Sequence of chain 15.C:
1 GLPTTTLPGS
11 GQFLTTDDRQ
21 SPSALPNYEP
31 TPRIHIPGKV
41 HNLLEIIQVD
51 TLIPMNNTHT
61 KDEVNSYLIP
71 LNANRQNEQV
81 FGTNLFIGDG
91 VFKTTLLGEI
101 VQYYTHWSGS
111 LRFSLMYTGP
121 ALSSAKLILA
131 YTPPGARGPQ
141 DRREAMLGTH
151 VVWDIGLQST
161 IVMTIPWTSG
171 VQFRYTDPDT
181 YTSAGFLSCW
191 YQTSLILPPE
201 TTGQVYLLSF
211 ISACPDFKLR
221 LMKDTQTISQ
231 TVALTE

Sequence of chain 11.C:
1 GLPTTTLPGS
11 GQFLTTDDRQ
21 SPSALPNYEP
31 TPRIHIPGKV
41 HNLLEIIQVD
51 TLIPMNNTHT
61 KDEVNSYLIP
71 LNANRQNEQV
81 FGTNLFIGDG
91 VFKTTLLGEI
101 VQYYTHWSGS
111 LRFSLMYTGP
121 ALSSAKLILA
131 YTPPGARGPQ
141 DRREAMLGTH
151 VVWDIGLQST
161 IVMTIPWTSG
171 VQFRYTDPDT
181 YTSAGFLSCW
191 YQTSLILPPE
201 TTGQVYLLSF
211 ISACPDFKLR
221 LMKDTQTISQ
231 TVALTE

Sequence of chain 15.A:
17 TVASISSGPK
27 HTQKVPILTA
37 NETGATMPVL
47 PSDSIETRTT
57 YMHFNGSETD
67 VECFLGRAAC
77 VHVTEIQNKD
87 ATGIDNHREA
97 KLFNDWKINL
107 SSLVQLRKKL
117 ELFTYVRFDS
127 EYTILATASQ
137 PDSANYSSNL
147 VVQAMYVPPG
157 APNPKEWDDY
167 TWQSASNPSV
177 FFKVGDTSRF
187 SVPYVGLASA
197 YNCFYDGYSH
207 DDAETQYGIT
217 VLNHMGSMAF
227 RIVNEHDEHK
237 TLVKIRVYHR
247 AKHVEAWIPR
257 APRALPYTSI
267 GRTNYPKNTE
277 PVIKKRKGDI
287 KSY

Binding-site contacts:
Ligand atom C4A contacts residue ALA150 of chain 15.A at 3.9 Å (hydrophobic).
Ligand atom C5B contacts residue MET224 of chain 15.A at 3.8 Å (hydrophobic).
Ligand atom CL2 contacts residue ILE104 of chain 15.A at 3.4 Å.
Ligand atom O1 contacts residue MET221 of chain 15.A at 3.4 Å (h-bond).
Ligand atom C4B contacts residue TYR152 of chain 15.A at 3.7 Å (hydrophobic).
Ligand atom C2C contacts residue ILE104 of chain 15.A at 3.9 Å (hydrophobic).
Ligand atom C4A contacts residue PRO174 of chain 15.A at 3.2 Å (hydrophobic).
Ligand atom C5B contacts residue PHE186 of chain 15.A at 3.8 Å (hydrophobic).
Ligand atom C5C contacts residue TYR152 of chain 15.A at 3.8 Å (hydrophobic).
Ligand atom C4C contacts residue VAL191 of chain 15.A at 3.7 Å (hydrophobic).
Ligand atom C1C contacts residue TYR128 of chain 15.A at 3.6 Å (hydrophobic).
Ligand atom C31 contacts residue TYR197 of chain 15.A at 3.6 Å (hydrophobic).
Ligand atom CL1 contacts residue VAL188 of chain 15.A at 3.7 Å.
Ligand atom C2C contacts residue MET221 of chain 15.A at 3.3 Å (hydrophobic).
Ligand atom C5 contacts residue LEU106 of chain 15.A at 3.7 Å (hydrophobic).
Ligand atom C5 contacts residue MET221 of chain 15.A at 3.9 Å (hydrophobic).
Ligand atom C4B contacts residue PHE186 of chain 15.A at 3.6 Å (hydrophobic).
Ligand atom C4A contacts residue SER175 of chain 15.A at 3.6 Å.
Ligand atom O1B contacts residue VAL188 of chain 15.A at 3.8 Å.
Ligand atom C4A contacts residue VAL176 of chain 15.A at 3.9 Å (hydrophobic).
Ligand atom C5A contacts residue ALA150 of chain 15.A at 3.4 Å (hydrophobic).
Ligand atom C3C contacts residue ILE104 of chain 15.A at 3.6 Å (hydrophobic).
Ligand atom O1A contacts residue PHE186 of chain 15.A at 3.4 Å.
Ligand atom N3A contacts residue ALA24 of chain 15.C at 3.8 Å.
Ligand atom O1A contacts residue MET224 of chain 15.A at 3.9 Å.
Ligand atom CL2 contacts residue TYR128 of chain 15.A at 3.4 Å.
Ligand atom C4 contacts residue TYR197 of chain 15.A at 3.6 Å (hydrophobic).
Ligand atom N2 contacts residue MET221 of chain 15.A at 3.9 Å.
Ligand atom C3C contacts residue TYR128 of chain 15.A at 3.8 Å (hydrophobic).
Ligand atom CL2 contacts residue MET224 of chain 15.A at 3.2 Å.
Ligand atom C3B contacts residue ALA24 of chain 15.C at 4.0 Å (hydrophobic).
Ligand atom O1 contacts residue LEU106 of chain 15.A at 3.7 Å.
Ligand atom C5A contacts residue VAL176 of chain 15.A at 3.8 Å (hydrophobic).
Ligand atom CL1 contacts residue LEU25 of chain 15.C at 3.5 Å.
Ligand atom C3B contacts residue TYR152 of chain 15.A at 3.9 Å (hydrophobic).
Ligand atom C31 contacts residue ASN219 of chain 15.A at 3.7 Å.
Ligand atom N2 contacts residue ASN219 of chain 15.A at 3.5 Å (h-bond).
Ligand atom N3A contacts residue PRO174 of chain 15.A at 3.3 Å (h-bond).
Ligand atom C1C contacts residue LEU106 of chain 15.A at 3.9 Å (hydrophobic).
Ligand atom C2A contacts residue PHE186 of chain 15.A at 3.6 Å (hydrophobic).

A small-molecule ligand and the protein it binds are described below.
Small molecule (SMILES): Cc1cc(CCCCCOc2c(Cl)cc(C3=NCCO3)cc2Cl)on1